Sequence of chain 1.B:
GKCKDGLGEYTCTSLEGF

This small molecule binds to this protein.
Small molecule (SMILES): O=C(O)CCC(=O)C(=O)O

Binding-site contacts:
Ligand atom O5 contacts residue MN1 of chain 1.C at 2.2 Å.
Ligand atom C1 contacts residue ASP18 of chain 1.B at 3.4 Å.
Ligand atom O2 contacts residue MN1 of chain 1.C at 2.2 Å.
Ligand atom O2 contacts residue ARG359 of chain 1.A at 2.8 Å (salt-bridge).
Ligand atom O4 contacts residue ARG406 of chain 1.A at 2.9 Å (salt-bridge).
Ligand atom O4 contacts residue SER339 of chain 1.A at 2.5 Å (h-bond).
Ligand atom C5 contacts residue SER339 of chain 1.A at 3.7 Å.
Ligand atom C5 contacts residue MET341 of chain 1.A at 3.2 Å (hydrophobic).
Ligand atom O5 contacts residue ASP18 of chain 1.B at 3.3 Å (salt-bridge).
Ligand atom O5 contacts residue HIS396 of chain 1.A at 3.3 Å (h-bond).
Ligand atom C1 contacts residue PHE390 of chain 1.A at 3.9 Å (hydrophobic).
Ligand atom O3 contacts residue ILE408 of chain 1.A at 3.9 Å.
Ligand atom O1 contacts residue HIS361 of chain 1.A at 2.9 Å (h-bond).
Ligand atom C1 contacts residue ARG359 of chain 1.A at 3.4 Å.
Ligand atom C2 contacts residue HIS396 of chain 1.A at 3.9 Å.
Ligand atom C4 contacts residue TRP296 of chain 1.A at 3.7 Å (hydrophobic).
Ligand atom O3 contacts residue ARG406 of chain 1.A at 2.5 Å (salt-bridge).
Ligand atom C4 contacts residue MET341 of chain 1.A at 3.8 Å (hydrophobic).
Ligand atom O2 contacts residue PHE390 of chain 1.A at 3.9 Å.
Ligand atom O4 contacts residue TRP296 of chain 1.A at 3.5 Å (h-bond).
Ligand atom C3 contacts residue HIS361 of chain 1.A at 4.0 Å.
Ligand atom O4 contacts residue MET341 of chain 1.A at 3.4 Å.
Ligand atom C2 contacts residue ASP18 of chain 1.B at 3.4 Å.
Ligand atom C1 contacts residue HIS396 of chain 1.A at 3.8 Å.
Ligand atom O2 contacts residue ASP18 of chain 1.B at 3.0 Å (salt-bridge).
Ligand atom O2 contacts residue ASP392 of chain 1.A at 3.9 Å.
Ligand atom O3 contacts residue VAL398 of chain 1.A at 3.8 Å.
Ligand atom O1 contacts residue PHE390 of chain 1.A at 3.7 Å.
Ligand atom O3 contacts residue MET341 of chain 1.A at 3.1 Å.
Ligand atom C2 contacts residue MN1 of chain 1.C at 2.8 Å.
Ligand atom O1 contacts residue ARG359 of chain 1.A at 3.4 Å.
Ligand atom C5 contacts residue ILE408 of chain 1.A at 3.8 Å (hydrophobic).
Ligand atom O2 contacts residue HIS396 of chain 1.A at 3.2 Å (h-bond).
Ligand atom O3 contacts residue TRP382 of chain 1.A at 3.9 Å.
Ligand atom C3 contacts residue TRP296 of chain 1.A at 4.0 Å (hydrophobic).
Ligand atom O5 contacts residue HIS350 of chain 1.A at 3.4 Å.
Ligand atom O4 contacts residue ILE408 of chain 1.A at 3.5 Å.
Ligand atom O1 contacts residue ILE410 of chain 1.A at 3.9 Å.
Ligand atom C1 contacts residue MN1 of chain 1.C at 2.8 Å.
Ligand atom C5 contacts residue ARG406 of chain 1.A at 3.4 Å.

Sequence of chain 1.A:
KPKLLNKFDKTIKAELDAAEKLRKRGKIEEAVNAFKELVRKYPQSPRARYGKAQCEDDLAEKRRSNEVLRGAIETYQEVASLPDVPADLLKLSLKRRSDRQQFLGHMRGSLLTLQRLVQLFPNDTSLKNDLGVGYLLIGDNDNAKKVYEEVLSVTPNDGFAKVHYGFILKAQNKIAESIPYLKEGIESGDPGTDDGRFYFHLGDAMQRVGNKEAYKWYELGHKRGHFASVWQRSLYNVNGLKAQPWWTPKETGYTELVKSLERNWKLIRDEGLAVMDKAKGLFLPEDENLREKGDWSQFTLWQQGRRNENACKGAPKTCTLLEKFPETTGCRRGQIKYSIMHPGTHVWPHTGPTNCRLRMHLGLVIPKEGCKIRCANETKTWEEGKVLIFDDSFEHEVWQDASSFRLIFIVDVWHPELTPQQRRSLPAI